Sequence of chain 1.E:
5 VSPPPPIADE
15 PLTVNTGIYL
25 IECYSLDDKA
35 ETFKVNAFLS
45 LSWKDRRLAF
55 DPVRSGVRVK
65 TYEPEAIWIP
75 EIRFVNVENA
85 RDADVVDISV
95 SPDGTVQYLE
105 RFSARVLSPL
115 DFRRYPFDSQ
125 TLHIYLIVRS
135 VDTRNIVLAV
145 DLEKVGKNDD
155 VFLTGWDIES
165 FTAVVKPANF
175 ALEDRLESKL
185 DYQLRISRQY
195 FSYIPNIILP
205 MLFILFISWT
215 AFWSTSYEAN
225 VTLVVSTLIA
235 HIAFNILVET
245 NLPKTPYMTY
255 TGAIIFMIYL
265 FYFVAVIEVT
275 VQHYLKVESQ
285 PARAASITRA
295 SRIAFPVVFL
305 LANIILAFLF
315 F

Sequence of chain 1.A:
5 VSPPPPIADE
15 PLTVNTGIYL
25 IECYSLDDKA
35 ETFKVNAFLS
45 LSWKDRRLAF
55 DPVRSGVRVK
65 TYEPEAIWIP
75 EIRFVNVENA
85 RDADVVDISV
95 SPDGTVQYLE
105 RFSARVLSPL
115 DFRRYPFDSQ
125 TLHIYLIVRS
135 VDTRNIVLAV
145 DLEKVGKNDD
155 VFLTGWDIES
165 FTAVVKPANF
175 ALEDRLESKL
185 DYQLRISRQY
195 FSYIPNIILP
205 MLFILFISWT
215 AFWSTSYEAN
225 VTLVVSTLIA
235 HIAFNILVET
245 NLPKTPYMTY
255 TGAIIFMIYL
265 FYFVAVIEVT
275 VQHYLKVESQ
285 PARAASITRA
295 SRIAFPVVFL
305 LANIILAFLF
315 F

This small molecule binds to this protein.
Small molecule (SMILES): CC=CC(=O)O

Binding-site contacts:
Ligand atom O2 contacts residue ILE131 of chain 1.A at 3.0 Å.
Ligand atom C1 contacts residue PHE42 of chain 1.E at 3.4 Å (hydrophobic).
Ligand atom O1 contacts residue ARG77 of chain 1.A at 2.8 Å (salt-bridge).
Ligand atom C1 contacts residue ILE25 of chain 1.E at 4.4 Å (hydrophobic).
Ligand atom O2 contacts residue VAL79 of chain 1.A at 4.1 Å.
Ligand atom C1 contacts residue ARG105 of chain 1.E at 4.1 Å.
Ligand atom C1 contacts residue ILE131 of chain 1.A at 4.0 Å (hydrophobic).
Ligand atom C2 contacts residue GLU181 of chain 1.A at 3.8 Å.
Ligand atom O2 contacts residue ARG105 of chain 1.E at 3.4 Å (salt-bridge).
Ligand atom O1 contacts residue GLU181 of chain 1.A at 3.5 Å (salt-bridge).
Ligand atom C4 contacts residue VAL79 of chain 1.A at 4.5 Å (hydrophobic).
Ligand atom C4 contacts residue LEU176 of chain 1.A at 3.8 Å (hydrophobic).
Ligand atom C3 contacts residue ILE25 of chain 1.E at 4.3 Å (hydrophobic).
Ligand atom C3 contacts residue ILE131 of chain 1.A at 4.1 Å (hydrophobic).
Ligand atom O2 contacts residue GLU181 of chain 1.A at 4.4 Å.
Ligand atom O1 contacts residue ARG105 of chain 1.E at 4.2 Å.
Ligand atom C2 contacts residue LEU176 of chain 1.A at 3.8 Å (hydrophobic).
Ligand atom O2 contacts residue ARG77 of chain 1.A at 4.0 Å.
Ligand atom O1 contacts residue ILE25 of chain 1.E at 4.4 Å.
Ligand atom C4 contacts residue TYR23 of chain 1.E at 4.4 Å (hydrophobic).
Ligand atom O1 contacts residue PHE42 of chain 1.E at 2.3 Å.
Ligand atom C1 contacts residue GLU181 of chain 1.A at 3.7 Å.
Ligand atom C4 contacts residue PHE174 of chain 1.A at 4.4 Å (hydrophobic).
Ligand atom C2 contacts residue ILE25 of chain 1.E at 4.2 Å (hydrophobic).
Ligand atom C3 contacts residue LEU176 of chain 1.A at 4.2 Å (hydrophobic).
Ligand atom C1 contacts residue ARG77 of chain 1.A at 3.6 Å.
Ligand atom C3 contacts residue VAL79 of chain 1.A at 4.2 Å (hydrophobic).
Ligand atom C2 contacts residue PHE42 of chain 1.E at 3.4 Å (hydrophobic).